Sequence of chain 1.B:
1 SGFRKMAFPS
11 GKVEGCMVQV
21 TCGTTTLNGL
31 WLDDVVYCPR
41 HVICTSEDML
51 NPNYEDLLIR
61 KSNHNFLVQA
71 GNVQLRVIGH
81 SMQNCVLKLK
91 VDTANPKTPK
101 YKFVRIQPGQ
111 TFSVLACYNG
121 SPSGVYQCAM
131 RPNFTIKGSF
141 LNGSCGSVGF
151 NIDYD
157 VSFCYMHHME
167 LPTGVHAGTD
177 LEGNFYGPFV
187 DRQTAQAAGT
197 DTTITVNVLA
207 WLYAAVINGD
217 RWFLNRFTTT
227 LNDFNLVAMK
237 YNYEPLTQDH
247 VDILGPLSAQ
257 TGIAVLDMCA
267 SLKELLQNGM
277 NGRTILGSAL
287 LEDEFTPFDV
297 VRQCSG

Sequence of chain 1.A:
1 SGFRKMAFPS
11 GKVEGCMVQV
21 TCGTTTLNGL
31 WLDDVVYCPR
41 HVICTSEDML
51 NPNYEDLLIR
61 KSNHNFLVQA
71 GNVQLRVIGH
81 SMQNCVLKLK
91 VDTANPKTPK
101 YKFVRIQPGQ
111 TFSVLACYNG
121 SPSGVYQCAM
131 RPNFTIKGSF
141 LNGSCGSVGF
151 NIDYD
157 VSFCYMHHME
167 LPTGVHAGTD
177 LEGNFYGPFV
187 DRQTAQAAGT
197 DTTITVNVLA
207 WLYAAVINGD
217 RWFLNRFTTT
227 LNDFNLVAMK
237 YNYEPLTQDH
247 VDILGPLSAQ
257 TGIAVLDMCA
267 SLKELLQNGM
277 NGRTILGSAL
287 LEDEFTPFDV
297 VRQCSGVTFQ

Binding-site contacts:
Ligand atom CD1 contacts residue GLU166 of chain 1.B at 3.4 Å.
Ligand atom CD2 contacts residue SER46 of chain 1.B at 3.4 Å.
Ligand atom CZ contacts residue GLU166 of chain 1.B at 3.4 Å.
Ligand atom CG contacts residue THR24 of chain 1.B at 3.5 Å.
Ligand atom CE2 contacts residue MET49 of chain 1.B at 3.5 Å (hydrophobic).
Ligand atom N contacts residue CYS145 of chain 1.B at 3.4 Å (h-bond).
Ligand atom CD2 contacts residue GLN189 of chain 1.B at 3.4 Å.
Ligand atom CD2 contacts residue MET49 of chain 1.B at 3.5 Å (hydrophobic).
Ligand atom CB contacts residue SER144 of chain 1.B at 3.5 Å.
Ligand atom OD1 contacts residue THR24 of chain 1.B at 2.5 Å (h-bond).
Ligand atom CZ contacts residue ARG188 of chain 1.B at 3.3 Å.
Ligand atom CE2 contacts residue GLN189 of chain 1.B at 3.4 Å.
Ligand atom CE1 contacts residue GLU166 of chain 1.B at 3.3 Å.
Ligand atom O contacts residue ASN142 of chain 1.B at 3.5 Å (h-bond).
Ligand atom O contacts residue GLU166 of chain 1.B at 2.8 Å (salt-bridge).
Ligand atom C2 contacts residue THR26 of chain 1.B at 3.4 Å.
Ligand atom N contacts residue CYS145 of chain 1.B at 3.4 Å (h-bond).
Ligand atom C contacts residue CYS145 of chain 1.B at 3.1 Å (hydrophobic).
Ligand atom NE2 contacts residue GLU166 of chain 1.B at 3.1 Å (salt-bridge).
Ligand atom OH contacts residue SER1 of chain 1.A at 3.2 Å (h-bond).
Ligand atom OH contacts residue GLU166 of chain 1.B at 2.6 Å (salt-bridge).
Ligand atom O contacts residue MET165 of chain 1.B at 3.3 Å.
Ligand atom CD2 contacts residue HIS163 of chain 1.B at 2.9 Å.
Ligand atom CH3 contacts residue GLU166 of chain 1.B at 3.4 Å.
Ligand atom CA contacts residue ASN142 of chain 1.B at 3.2 Å.
Ligand atom OH contacts residue ALA191 of chain 1.B at 3.4 Å.
Ligand atom N contacts residue GLU166 of chain 1.B at 2.7 Å (salt-bridge).
Ligand atom CA contacts residue PRO168 of chain 1.B at 3.5 Å (hydrophobic).
Ligand atom N contacts residue ASN142 of chain 1.B at 3.4 Å (h-bond).
Ligand atom CD2 contacts residue SER144 of chain 1.B at 3.5 Å.
Ligand atom OH contacts residue GLN192 of chain 1.B at 3.2 Å (h-bond).
Ligand atom O contacts residue GLY143 of chain 1.B at 3.0 Å (h-bond).
Ligand atom O contacts residue SER144 of chain 1.B at 3.3 Å (h-bond).
Ligand atom CA contacts residue CYS145 of chain 1.B at 3.5 Å (hydrophobic).
Ligand atom N contacts residue HIS164 of chain 1.B at 3.3 Å (h-bond).
Ligand atom O contacts residue CYS145 of chain 1.B at 3.0 Å (h-bond).
Ligand atom NE2 contacts residue PHE140 of chain 1.B at 3.4 Å (h-bond).
Ligand atom CD2 contacts residue THR45 of chain 1.B at 3.5 Å.
Ligand atom O contacts residue ASN142 of chain 1.B at 3.4 Å (h-bond).
Ligand atom C contacts residue ASN142 of chain 1.B at 3.1 Å.

This protein binds this small molecule.
Small molecule (SMILES): CC(C)C[C@@H]1NC(=O)[C@H](CC(N)=O)NC(=O)[C@H](CC(C)C)NC(=O)[C@H]2C[C@H](C2)NC(=O)[C@H](CC2=NC=NC2)NC(=O)[C@H](Cc2ccccc2)NC(=O)[C@@H](Cc2ccc(O)cc2)NC(=O)CSC[C@H](C(N)=O)NC(=O)CNC(=O)[C@@H]2CCCN2C(=O)[C@H](CCCN=C(N)N)NC(=O)[C@H](Cc2ccc(O)cc2)NC(=O)CNC1=O